Sequence of chain 34.C:
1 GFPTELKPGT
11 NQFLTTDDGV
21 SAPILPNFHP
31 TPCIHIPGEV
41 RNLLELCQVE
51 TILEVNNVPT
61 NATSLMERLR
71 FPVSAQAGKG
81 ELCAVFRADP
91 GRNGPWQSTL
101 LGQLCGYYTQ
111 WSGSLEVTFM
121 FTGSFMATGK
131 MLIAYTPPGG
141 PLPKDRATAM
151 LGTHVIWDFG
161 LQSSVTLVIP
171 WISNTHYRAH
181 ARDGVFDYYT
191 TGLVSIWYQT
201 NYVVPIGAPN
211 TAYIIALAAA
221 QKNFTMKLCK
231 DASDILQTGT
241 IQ

Sequence of chain 33.A:
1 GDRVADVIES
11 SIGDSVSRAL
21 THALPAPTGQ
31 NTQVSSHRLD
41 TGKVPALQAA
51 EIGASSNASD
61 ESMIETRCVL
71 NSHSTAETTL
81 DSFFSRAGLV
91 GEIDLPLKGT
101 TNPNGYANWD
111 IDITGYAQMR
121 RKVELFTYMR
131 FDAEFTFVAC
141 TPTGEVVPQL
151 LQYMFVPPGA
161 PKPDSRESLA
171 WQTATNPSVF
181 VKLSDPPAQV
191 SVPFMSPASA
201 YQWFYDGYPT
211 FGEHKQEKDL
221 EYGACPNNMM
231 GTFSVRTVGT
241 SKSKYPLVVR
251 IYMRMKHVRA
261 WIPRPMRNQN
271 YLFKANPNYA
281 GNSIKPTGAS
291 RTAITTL

Sequence of chain 33.C:
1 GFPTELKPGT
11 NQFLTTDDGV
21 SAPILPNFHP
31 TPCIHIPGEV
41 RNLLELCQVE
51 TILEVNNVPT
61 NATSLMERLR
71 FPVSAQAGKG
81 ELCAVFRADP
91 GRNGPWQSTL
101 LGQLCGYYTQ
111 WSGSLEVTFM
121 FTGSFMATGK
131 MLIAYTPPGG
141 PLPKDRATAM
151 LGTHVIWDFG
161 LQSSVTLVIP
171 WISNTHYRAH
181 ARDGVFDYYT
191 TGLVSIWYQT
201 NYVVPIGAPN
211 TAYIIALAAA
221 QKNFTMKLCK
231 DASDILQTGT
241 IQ

Binding-site contacts:
Ligand atom CAT contacts residue TYR201 of chain 33.A at 3.5 Å (hydrophobic).
Ligand atom CAC contacts residue PHE137 of chain 33.A at 3.8 Å (hydrophobic).
Ligand atom CAG contacts residue PHE137 of chain 33.A at 3.7 Å (hydrophobic).
Ligand atom CAA contacts residue PRO177 of chain 33.A at 3.8 Å (hydrophobic).
Ligand atom CAU contacts residue TRP203 of chain 33.A at 3.7 Å (hydrophobic).
Ligand atom OAW contacts residue ILE111 of chain 33.A at 3.6 Å.
Ligand atom CAY contacts residue PHE155 of chain 33.A at 3.8 Å (hydrophobic).
Ligand atom CAU contacts residue TYR201 of chain 33.A at 3.8 Å (hydrophobic).
Ligand atom CAL contacts residue ILE111 of chain 33.A at 3.6 Å (hydrophobic).
Ligand atom CAH contacts residue GLN202 of chain 33.A at 3.7 Å.
Ligand atom CAX contacts residue TRP203 of chain 33.A at 3.6 Å (hydrophobic).
Ligand atom CAD contacts residue ASN228 of chain 33.A at 3.5 Å.
Ligand atom CAK contacts residue MET195 of chain 33.A at 3.6 Å (hydrophobic).
Ligand atom OAW contacts residue MET195 of chain 33.A at 3.5 Å.
Ligand atom CAK contacts residue VAL192 of chain 33.A at 3.1 Å (hydrophobic).
Ligand atom CAM contacts residue ILE24 of chain 33.C at 3.7 Å (hydrophobic).
Ligand atom CAN contacts residue PHE155 of chain 33.A at 3.6 Å (hydrophobic).
Ligand atom CBC contacts residue TRP203 of chain 33.A at 3.2 Å (hydrophobic).
Ligand atom CAM contacts residue VAL192 of chain 33.A at 3.3 Å (hydrophobic).
Ligand atom NBE contacts residue ASN228 of chain 33.A at 3.9 Å.
Ligand atom CAE contacts residue ASP112 of chain 33.A at 3.7 Å.
Ligand atom CAR contacts residue PHE135 of chain 33.A at 3.4 Å (hydrophobic).
Ligand atom OAB contacts residue ASP112 of chain 33.A at 3.5 Å.
Ligand atom CAC contacts residue PHE233 of chain 33.A at 3.1 Å (hydrophobic).
Ligand atom CAA contacts residue ILE24 of chain 33.C at 3.8 Å (hydrophobic).
Ligand atom OAB contacts residue ILE113 of chain 33.A at 3.2 Å (h-bond).
Ligand atom NBE contacts residue TRP203 of chain 33.A at 3.2 Å.
Ligand atom CAJ contacts residue ILE111 of chain 33.A at 3.3 Å (hydrophobic).
Ligand atom CAI contacts residue ASP112 of chain 33.A at 3.5 Å.
Ligand atom CBC contacts residue ASN228 of chain 33.A at 3.9 Å.
Ligand atom CAH contacts residue TRP203 of chain 33.A at 3.5 Å (hydrophobic).
Ligand atom CAI contacts residue TRP203 of chain 33.A at 3.6 Å (hydrophobic).
Ligand atom CAU contacts residue ASN228 of chain 33.A at 3.6 Å.
Ligand atom CAZ contacts residue MET195 of chain 33.A at 3.9 Å (hydrophobic).
Ligand atom CAE contacts residue THR114 of chain 33.A at 3.5 Å.
Ligand atom CAH contacts residue ASN228 of chain 33.A at 3.2 Å.
Ligand atom CAD contacts residue GLN202 of chain 33.A at 3.5 Å.
Ligand atom CAP contacts residue ILE111 of chain 33.A at 3.8 Å (hydrophobic).
Ligand atom CAG contacts residue PHE233 of chain 33.A at 3.2 Å (hydrophobic).
Ligand atom CAI contacts residue THR114 of chain 33.A at 3.8 Å.

A small-molecule ligand and the protein it binds are described below.
Small molecule (SMILES): Cc1cccc(-c2ccc(OCCCCCN3CCN(c4ccncc4)C3=O)cc2)c1